Sequence of chain 1.B:
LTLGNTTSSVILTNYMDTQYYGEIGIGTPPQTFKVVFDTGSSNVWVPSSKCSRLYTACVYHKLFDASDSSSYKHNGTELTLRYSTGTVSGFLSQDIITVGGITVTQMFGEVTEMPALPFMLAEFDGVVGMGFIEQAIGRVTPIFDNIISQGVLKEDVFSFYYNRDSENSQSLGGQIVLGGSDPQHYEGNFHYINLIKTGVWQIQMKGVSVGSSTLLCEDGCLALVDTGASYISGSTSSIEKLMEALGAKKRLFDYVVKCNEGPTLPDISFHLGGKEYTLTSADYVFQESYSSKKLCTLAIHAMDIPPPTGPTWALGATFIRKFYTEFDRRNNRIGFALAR

Binding-site contacts:
Ligand atom C47 contacts residue PHE119 of chain 1.B at 3.8 Å (hydrophobic).
Ligand atom F51 contacts residue ASP38 of chain 1.B at 3.2 Å.
Ligand atom O54 contacts residue THR85 of chain 1.B at 3.2 Å (h-bond).
Ligand atom C6 contacts residue THR85 of chain 1.B at 4.0 Å.
Ligand atom O54 contacts residue TYR83 of chain 1.B at 3.3 Å.
Ligand atom C14 contacts residue GLN19 of chain 1.B at 3.9 Å.
Ligand atom F51 contacts residue VAL36 of chain 1.B at 3.4 Å.
Ligand atom C23 contacts residue SER230 of chain 1.B at 3.9 Å.
Ligand atom N9 contacts residue THR85 of chain 1.B at 3.7 Å.
Ligand atom O54 contacts residue SER84 of chain 1.B at 3.7 Å.
Ligand atom C10 contacts residue THR85 of chain 1.B at 3.3 Å.
Ligand atom C56 contacts residue ASP226 of chain 1.B at 3.2 Å.
Ligand atom F51 contacts residue GLY228 of chain 1.B at 3.3 Å.
Ligand atom C58 contacts residue TYR83 of chain 1.B at 4.0 Å (hydrophobic).
Ligand atom N57 contacts residue ASP226 of chain 1.B at 3.2 Å (salt-bridge).
Ligand atom C3 contacts residue THR85 of chain 1.B at 3.8 Å.
Ligand atom C41 contacts residue VAL127 of chain 1.B at 3.4 Å (hydrophobic).
Ligand atom C39 contacts residue GLY228 of chain 1.B at 3.7 Å.
Ligand atom N57 contacts residue ASP38 of chain 1.B at 2.8 Å (salt-bridge).
Ligand atom C55 contacts residue ASP226 of chain 1.B at 3.6 Å.
Ligand atom C30 contacts residue THR85 of chain 1.B at 3.9 Å.
Ligand atom C56 contacts residue ASP38 of chain 1.B at 3.2 Å.
Ligand atom C11 contacts residue THR85 of chain 1.B at 3.4 Å.
Ligand atom O37 contacts residue THR85 of chain 1.B at 3.7 Å.
Ligand atom C16 contacts residue PRO118 of chain 1.B at 3.7 Å (hydrophobic).
Ligand atom C5 contacts residue THR85 of chain 1.B at 3.7 Å.
Ligand atom C58 contacts residue ASP38 of chain 1.B at 3.1 Å.
Ligand atom C17 contacts residue PRO118 of chain 1.B at 3.8 Å (hydrophobic).
Ligand atom C42 contacts residue TYR83 of chain 1.B at 3.7 Å (hydrophobic).
Ligand atom C56 contacts residue ALA229 of chain 1.B at 3.8 Å (hydrophobic).
Ligand atom C15 contacts residue GLN19 of chain 1.B at 4.0 Å.
Ligand atom C41 contacts residue ASP38 of chain 1.B at 3.5 Å.
Ligand atom C56 contacts residue GLY228 of chain 1.B at 3.5 Å.
Ligand atom C52 contacts residue THR85 of chain 1.B at 3.8 Å.
Ligand atom C59 contacts residue SER84 of chain 1.B at 3.6 Å.
Ligand atom C42 contacts residue VAL127 of chain 1.B at 3.6 Å (hydrophobic).
Ligand atom C40 contacts residue ASP38 of chain 1.B at 3.7 Å.
Ligand atom C47 contacts residue TYR83 of chain 1.B at 3.7 Å (hydrophobic).
Ligand atom C4 contacts residue THR85 of chain 1.B at 3.6 Å.
Ligand atom C31 contacts residue THR85 of chain 1.B at 3.6 Å.

The protein below binds the small molecule below.
Small molecule (SMILES): Cc1ccc(F)cc1Oc1c(C(=O)N2CCNCC2)c2ccnc(Cc3ccccc3)c2n1-c1ccccc1